This small molecule binds to this protein.
Small molecule (SMILES): NC(=O)c1ncn([C@@H]2O[C@H](COP(=O)(O)O)[C@@H](O)[C@H]2O)c1N

Binding-site contacts:
Ligand atom O5 contacts residue FUM1 of chain 1.M at 2.9 Å.
Ligand atom O3 contacts residue ARG23 of chain 1.B at 3.0 Å (salt-bridge).
Ligand atom OP1 contacts residue ARG341 of chain 1.C at 3.0 Å (salt-bridge).
Ligand atom C6 contacts residue GLN244 of chain 1.C at 3.4 Å.
Ligand atom O4 contacts residue ARG306 of chain 1.B at 3.0 Å (salt-bridge).
Ligand atom O2 contacts residue ARG88 of chain 1.C at 3.1 Å (salt-bridge).
Ligand atom C5 contacts residue HIS89 of chain 1.C at 3.5 Å.
Ligand atom O1 contacts residue MET302 of chain 1.B at 3.5 Å.
Ligand atom OP2 contacts residue ARG306 of chain 1.B at 3.6 Å.
Ligand atom OP1 contacts residue SER337 of chain 1.C at 2.4 Å (h-bond).
Ligand atom C6 contacts residue FUM1 of chain 1.M at 3.5 Å.
Ligand atom O4 contacts residue TYR24 of chain 1.B at 2.7 Å (h-bond).
Ligand atom O4 contacts residue ARG23 of chain 1.B at 2.5 Å (salt-bridge).
Ligand atom P contacts residue SER337 of chain 1.C at 3.6 Å.
Ligand atom C7A contacts residue HIS89 of chain 1.C at 3.7 Å.
Ligand atom O3 contacts residue ARG341 of chain 1.C at 3.1 Å (salt-bridge).
Ligand atom C4 contacts residue ARG341 of chain 1.C at 3.5 Å.
Ligand atom O1 contacts residue HIS89 of chain 1.C at 3.2 Å.
Ligand atom O5 contacts residue GLN244 of chain 1.C at 2.8 Å (h-bond).
Ligand atom N2 contacts residue GLN244 of chain 1.C at 3.2 Å (h-bond).
Ligand atom C1 contacts residue ASP90 of chain 1.C at 3.7 Å.
Ligand atom N1 contacts residue HIS162 of chain 1.D at 3.3 Å.
Ligand atom O2 contacts residue HIS89 of chain 1.C at 3.1 Å.
Ligand atom OP1 contacts residue TYR24 of chain 1.B at 3.6 Å.
Ligand atom O contacts residue ASP90 of chain 1.C at 3.1 Å (salt-bridge).
Ligand atom N2 contacts residue ARG332 of chain 1.C at 3.3 Å (salt-bridge).
Ligand atom O5 contacts residue HIS162 of chain 1.D at 3.0 Å (h-bond).
Ligand atom O1 contacts residue ARG88 of chain 1.C at 2.6 Å (salt-bridge).
Ligand atom N2 contacts residue SER115 of chain 1.C at 3.5 Å.
Ligand atom P contacts residue TYR24 of chain 1.B at 3.7 Å.
Ligand atom C3 contacts residue ARG88 of chain 1.C at 3.7 Å.
Ligand atom C7A contacts residue LEU334 of chain 1.C at 3.7 Å (hydrophobic).
Ligand atom C4 contacts residue SER337 of chain 1.C at 3.7 Å.
Ligand atom N contacts residue HIS89 of chain 1.C at 3.4 Å (h-bond).
Ligand atom C3A contacts residue LEU334 of chain 1.C at 3.5 Å (hydrophobic).
Ligand atom C contacts residue ASP90 of chain 1.C at 3.5 Å.
Ligand atom P contacts residue ARG23 of chain 1.B at 3.3 Å.
Ligand atom O2 contacts residue ASP90 of chain 1.C at 2.9 Å (salt-bridge).
Ligand atom OP1 contacts residue ALA338 of chain 1.C at 3.2 Å (h-bond).
Ligand atom C2 contacts residue ARG88 of chain 1.C at 3.6 Å.

Sequence of chain 1.D:
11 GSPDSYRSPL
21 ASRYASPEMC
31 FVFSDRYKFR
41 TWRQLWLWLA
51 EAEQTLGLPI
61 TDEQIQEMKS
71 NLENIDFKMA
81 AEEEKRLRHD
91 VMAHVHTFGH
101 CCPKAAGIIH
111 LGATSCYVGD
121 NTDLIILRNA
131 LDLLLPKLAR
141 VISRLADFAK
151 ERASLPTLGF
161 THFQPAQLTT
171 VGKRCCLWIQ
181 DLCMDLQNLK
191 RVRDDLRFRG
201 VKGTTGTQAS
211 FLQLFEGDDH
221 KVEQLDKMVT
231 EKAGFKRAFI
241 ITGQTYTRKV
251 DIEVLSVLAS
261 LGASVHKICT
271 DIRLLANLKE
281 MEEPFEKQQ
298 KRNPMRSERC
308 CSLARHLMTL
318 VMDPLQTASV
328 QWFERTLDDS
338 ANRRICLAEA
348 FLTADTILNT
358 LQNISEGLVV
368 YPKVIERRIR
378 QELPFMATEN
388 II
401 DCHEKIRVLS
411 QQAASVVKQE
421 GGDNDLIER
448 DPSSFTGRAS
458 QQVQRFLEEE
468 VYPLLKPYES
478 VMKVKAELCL

Sequence of chain 1.B:
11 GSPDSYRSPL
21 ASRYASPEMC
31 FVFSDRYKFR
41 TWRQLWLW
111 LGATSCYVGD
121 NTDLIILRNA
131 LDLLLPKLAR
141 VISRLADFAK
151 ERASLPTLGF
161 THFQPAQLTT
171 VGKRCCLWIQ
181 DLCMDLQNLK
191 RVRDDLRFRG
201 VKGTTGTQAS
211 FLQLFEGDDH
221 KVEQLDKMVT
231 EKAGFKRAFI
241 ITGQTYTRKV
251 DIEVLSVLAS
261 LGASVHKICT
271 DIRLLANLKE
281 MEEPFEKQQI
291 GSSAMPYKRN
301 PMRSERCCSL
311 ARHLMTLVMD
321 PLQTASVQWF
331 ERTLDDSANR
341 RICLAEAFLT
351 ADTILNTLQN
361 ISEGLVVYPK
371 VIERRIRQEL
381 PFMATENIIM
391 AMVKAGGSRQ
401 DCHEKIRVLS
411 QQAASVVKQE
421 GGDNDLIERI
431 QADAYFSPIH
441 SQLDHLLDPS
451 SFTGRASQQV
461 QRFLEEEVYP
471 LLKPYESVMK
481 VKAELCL

Sequence of chain 1.C:
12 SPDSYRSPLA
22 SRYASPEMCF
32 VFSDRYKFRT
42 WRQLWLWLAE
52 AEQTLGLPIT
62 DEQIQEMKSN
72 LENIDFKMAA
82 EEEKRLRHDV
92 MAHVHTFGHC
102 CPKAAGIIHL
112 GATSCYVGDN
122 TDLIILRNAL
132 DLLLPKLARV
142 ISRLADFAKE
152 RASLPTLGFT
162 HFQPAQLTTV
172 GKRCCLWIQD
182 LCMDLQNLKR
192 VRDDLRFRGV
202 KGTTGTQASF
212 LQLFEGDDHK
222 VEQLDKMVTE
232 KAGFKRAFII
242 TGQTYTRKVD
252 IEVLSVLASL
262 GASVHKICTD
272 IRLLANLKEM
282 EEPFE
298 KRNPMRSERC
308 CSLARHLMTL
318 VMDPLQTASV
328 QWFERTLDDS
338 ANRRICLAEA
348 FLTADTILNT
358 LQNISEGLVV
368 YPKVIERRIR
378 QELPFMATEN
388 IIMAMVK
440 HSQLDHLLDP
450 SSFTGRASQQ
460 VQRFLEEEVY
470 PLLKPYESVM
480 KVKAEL